The small molecule below binds the protein below.
Small molecule (SMILES): CC(=O)N[C@H]1[C@H](O[C@H]2[C@H](O)[C@@H](NC(C)=O)CO[C@@H]2CO)O[C@H](CO)[C@@H](O[C@@H]2O[C@H](CO[C@H]3O[C@H](CO)[C@@H](O)[C@H](O)[C@@H]3O)[C@@H](O)[C@H](O)[C@@H]2O)[C@@H]1O

Sequence of chain 1.C:
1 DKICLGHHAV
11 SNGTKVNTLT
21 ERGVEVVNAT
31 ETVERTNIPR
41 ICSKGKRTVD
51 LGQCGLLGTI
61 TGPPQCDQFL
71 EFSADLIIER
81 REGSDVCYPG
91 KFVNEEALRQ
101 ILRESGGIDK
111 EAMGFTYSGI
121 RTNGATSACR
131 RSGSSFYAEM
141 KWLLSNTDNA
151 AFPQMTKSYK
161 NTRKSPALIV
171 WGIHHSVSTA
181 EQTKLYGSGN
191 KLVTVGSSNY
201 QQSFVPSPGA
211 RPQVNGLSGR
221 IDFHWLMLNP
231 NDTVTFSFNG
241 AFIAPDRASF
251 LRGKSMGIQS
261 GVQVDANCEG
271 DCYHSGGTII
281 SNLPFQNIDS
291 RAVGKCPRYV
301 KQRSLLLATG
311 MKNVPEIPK

Sequence of chain 1.E:
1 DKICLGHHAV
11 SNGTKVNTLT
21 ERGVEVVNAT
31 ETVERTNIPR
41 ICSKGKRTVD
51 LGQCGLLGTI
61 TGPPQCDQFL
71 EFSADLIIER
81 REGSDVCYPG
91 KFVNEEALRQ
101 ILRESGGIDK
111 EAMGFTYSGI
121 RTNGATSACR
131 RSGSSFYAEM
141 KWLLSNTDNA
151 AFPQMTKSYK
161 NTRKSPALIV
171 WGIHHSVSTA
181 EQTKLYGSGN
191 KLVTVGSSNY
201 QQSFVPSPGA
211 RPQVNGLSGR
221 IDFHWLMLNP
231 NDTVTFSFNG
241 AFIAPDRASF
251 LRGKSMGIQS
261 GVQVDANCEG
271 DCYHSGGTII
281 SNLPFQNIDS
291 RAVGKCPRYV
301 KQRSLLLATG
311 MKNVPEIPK

Sequence of chain 1.D:
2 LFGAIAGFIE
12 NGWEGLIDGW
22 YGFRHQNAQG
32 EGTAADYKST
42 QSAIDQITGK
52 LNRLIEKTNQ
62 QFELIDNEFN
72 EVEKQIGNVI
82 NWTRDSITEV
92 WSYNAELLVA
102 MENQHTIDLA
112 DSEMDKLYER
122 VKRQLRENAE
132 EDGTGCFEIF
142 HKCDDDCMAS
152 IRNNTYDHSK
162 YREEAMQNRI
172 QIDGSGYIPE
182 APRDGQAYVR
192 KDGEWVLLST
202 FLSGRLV

Binding-site contacts:
Ligand atom C5 contacts residue ASN82 of chain 1.D at 3.6 Å.
Ligand atom C4 contacts residue ASN82 of chain 1.D at 4.2 Å.
Ligand atom N2 contacts residue GLU72 of chain 1.D at 4.1 Å.
Ligand atom O7 contacts residue ASN82 of chain 1.D at 3.9 Å.
Ligand atom C8 contacts residue GLU69 of chain 1.D at 3.7 Å.
Ligand atom C3 contacts residue GLU72 of chain 1.D at 4.3 Å.
Ligand atom C7 contacts residue ASN79 of chain 1.D at 3.7 Å.
Ligand atom O7 contacts residue GLU104 of chain 1.E at 4.2 Å.
Ligand atom C7 contacts residue GLU69 of chain 1.D at 4.0 Å.
Ligand atom O3 contacts residue GLU72 of chain 1.D at 3.6 Å (salt-bridge).
Ligand atom C3 contacts residue ASN82 of chain 1.D at 3.8 Å.
Ligand atom C8 contacts residue GLU72 of chain 1.D at 4.2 Å.
Ligand atom O7 contacts residue ASN79 of chain 1.D at 3.6 Å.
Ligand atom C7 contacts residue ASN82 of chain 1.D at 3.6 Å.
Ligand atom O5 contacts residue ASN82 of chain 1.D at 2.3 Å (h-bond).
Ligand atom C8 contacts residue ASN79 of chain 1.D at 3.2 Å.
Ligand atom C2 contacts residue ASN82 of chain 1.D at 2.5 Å.
Ligand atom O7 contacts residue GLU69 of chain 1.D at 3.3 Å (salt-bridge).
Ligand atom C7 contacts residue GLU72 of chain 1.D at 4.4 Å.
Ligand atom N2 contacts residue ASN82 of chain 1.D at 3.0 Å (h-bond).
Ligand atom C1 contacts residue ASN82 of chain 1.D at 1.4 Å.
Ligand atom C8 contacts residue LYS75 of chain 1.D at 3.8 Å.
Ligand atom C8 contacts residue ARG291 of chain 1.C at 3.8 Å.
Ligand atom O6 contacts residue ASN82 of chain 1.D at 4.4 Å.